This protein binds this small molecule.
Small molecule (SMILES): CC(=O)N[C@@H]1[C@@H](O)[C@H](O)[C@@H](CO)O[C@H]1O

Binding-site contacts:
Ligand atom C6 contacts residue NHE1 of chain 1.F at 4.2 Å.
Ligand atom O7 contacts residue ASN500 of chain 1.A at 3.5 Å.
Ligand atom C5 contacts residue ASN500 of chain 1.A at 3.7 Å.
Ligand atom C8 contacts residue ASN500 of chain 1.A at 4.5 Å.
Ligand atom C6 contacts residue ASN496 of chain 1.A at 4.1 Å.
Ligand atom O6 contacts residue ASN500 of chain 1.A at 4.1 Å.
Ligand atom O6 contacts residue NHE1 of chain 1.F at 3.8 Å.
Ligand atom N2 contacts residue ASN500 of chain 1.A at 2.9 Å (h-bond).
Ligand atom O6 contacts residue ASN496 of chain 1.A at 3.8 Å.
Ligand atom C2 contacts residue ASN500 of chain 1.A at 2.5 Å.
Ligand atom C3 contacts residue ASN500 of chain 1.A at 3.8 Å.
Ligand atom C1 contacts residue ASN496 of chain 1.A at 4.4 Å.
Ligand atom O5 contacts residue ASN500 of chain 1.A at 2.4 Å (h-bond).
Ligand atom C1 contacts residue ASN500 of chain 1.A at 1.4 Å.
Ligand atom O5 contacts residue ASN496 of chain 1.A at 4.0 Å.
Ligand atom C7 contacts residue ASN500 of chain 1.A at 3.4 Å.
Ligand atom C4 contacts residue ASN500 of chain 1.A at 4.3 Å.

Sequence of chain 1.A:
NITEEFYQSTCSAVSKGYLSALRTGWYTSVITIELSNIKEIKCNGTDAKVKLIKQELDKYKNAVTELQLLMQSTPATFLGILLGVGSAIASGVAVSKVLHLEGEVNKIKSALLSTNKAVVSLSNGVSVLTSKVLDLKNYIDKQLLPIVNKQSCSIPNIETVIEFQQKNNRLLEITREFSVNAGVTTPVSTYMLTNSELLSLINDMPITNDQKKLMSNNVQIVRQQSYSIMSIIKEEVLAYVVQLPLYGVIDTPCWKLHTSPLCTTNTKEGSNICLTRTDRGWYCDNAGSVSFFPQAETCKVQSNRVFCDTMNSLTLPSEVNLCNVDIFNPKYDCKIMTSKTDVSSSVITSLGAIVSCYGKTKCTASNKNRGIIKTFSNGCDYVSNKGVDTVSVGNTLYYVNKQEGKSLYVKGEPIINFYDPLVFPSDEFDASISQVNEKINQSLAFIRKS